Binding-site contacts:
Ligand atom OG1 contacts residue LEU64 of chain 1.A at 3.9 Å.
Ligand atom C contacts residue HIS80 of chain 1.A at 3.8 Å.
Ligand atom CA contacts residue GLU65 of chain 1.A at 3.3 Å.
Ligand atom CA contacts residue LEU64 of chain 1.A at 3.9 Å (hydrophobic).
Ligand atom N contacts residue ASP71 of chain 1.A at 2.6 Å (salt-bridge).
Ligand atom NZ contacts residue GLU51 of chain 1.A at 3.0 Å (salt-bridge).
Ligand atom CE contacts residue GLU51 of chain 1.A at 3.8 Å.
Ligand atom C contacts residue GLU76 of chain 1.A at 3.5 Å.
Ligand atom N contacts residue GLU65 of chain 1.A at 2.9 Å (salt-bridge).
Ligand atom CB contacts residue GLU76 of chain 1.A at 3.7 Å.
Ligand atom N contacts residue GLU63 of chain 1.A at 3.0 Å (salt-bridge).
Ligand atom CB contacts residue LEU54 of chain 1.A at 3.5 Å (hydrophobic).
Ligand atom OG1 contacts residue HIS80 of chain 1.A at 3.2 Å (h-bond).
Ligand atom O contacts residue GLU76 of chain 1.A at 2.9 Å (salt-bridge).
Ligand atom CD contacts residue GLU51 of chain 1.A at 3.5 Å.
Ligand atom CA contacts residue GLU76 of chain 1.A at 3.6 Å.
Ligand atom CB contacts residue TRP67 of chain 1.A at 3.6 Å (hydrophobic).
Ligand atom O contacts residue LEU64 of chain 1.A at 3.1 Å.
Ligand atom CA contacts residue ASP71 of chain 1.A at 3.6 Å.
Ligand atom O contacts residue GLU65 of chain 1.A at 2.9 Å (salt-bridge).
Ligand atom C contacts residue LEU64 of chain 1.A at 3.7 Å (hydrophobic).
Ligand atom P contacts residue HIS80 of chain 1.A at 3.4 Å.
Ligand atom CB contacts residue ASP71 of chain 1.A at 3.8 Å.
Ligand atom O contacts residue HIS80 of chain 1.A at 3.4 Å (h-bond).
Ligand atom O1P contacts residue HIS80 of chain 1.A at 2.6 Å (h-bond).
Ligand atom CA contacts residue GLU63 of chain 1.A at 3.6 Å.
Ligand atom CA contacts residue GLU63 of chain 1.A at 3.9 Å.
Ligand atom O contacts residue GLU63 of chain 1.A at 3.9 Å.
Ligand atom CA contacts residue HIS80 of chain 1.A at 3.5 Å.
Ligand atom N contacts residue GLU76 of chain 1.A at 3.0 Å (salt-bridge).
Ligand atom CB contacts residue GLU65 of chain 1.A at 3.4 Å.
Ligand atom CA contacts residue GLY66 of chain 1.A at 3.6 Å.
Ligand atom P contacts residue LYS62 of chain 1.A at 3.6 Å.
Ligand atom C contacts residue GLU63 of chain 1.A at 3.8 Å.
Ligand atom CB contacts residue GLU63 of chain 1.A at 3.6 Å.
Ligand atom O1P contacts residue LYS62 of chain 1.A at 3.9 Å.
Ligand atom O3P contacts residue LYS62 of chain 1.A at 2.8 Å (salt-bridge).
Ligand atom OG1 contacts residue LYS62 of chain 1.A at 3.5 Å (salt-bridge).
Ligand atom N contacts residue HIS80 of chain 1.A at 3.7 Å.
Ligand atom C contacts residue GLU65 of chain 1.A at 3.6 Å.

A small-molecule ligand and the protein it binds are described below.
Small molecule (SMILES): C[C@H](N)C(=O)N[C@@H](C)C(=O)N[C@H](C(=O)N[C@H](C=O)CCCCN)[C@@H](C)OP(=O)(O)O

Sequence of chain 1.A:
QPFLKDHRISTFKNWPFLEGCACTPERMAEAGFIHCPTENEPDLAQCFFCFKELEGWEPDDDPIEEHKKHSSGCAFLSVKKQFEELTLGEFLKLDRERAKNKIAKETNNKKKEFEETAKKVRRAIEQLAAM